Binding-site contacts:
Ligand atom O1A contacts residue LYS248 of chain 2.A at 2.9 Å (salt-bridge).
Ligand atom O3G contacts residue ARG246 of chain 2.A at 2.8 Å (salt-bridge).
Ligand atom C3' contacts residue VAL50 of chain 1.B at 3.3 Å (hydrophobic).
Ligand atom N3A contacts residue CZF1 of chain 1.H at 3.4 Å (h-bond).
Ligand atom O2A contacts residue HIS270 of chain 1.B at 2.5 Å (h-bond).
Ligand atom O1B contacts residue CZF1 of chain 1.H at 2.6 Å (h-bond).
Ligand atom N9 contacts residue ARG227 of chain 2.A at 3.3 Å (salt-bridge).
Ligand atom O3' contacts residue ASN13 of chain 1.A at 3.0 Å (h-bond).
Ligand atom O2G contacts residue MN1 of chain 1.F at 2.0 Å.
Ligand atom N9 contacts residue PHE51 of chain 1.B at 3.5 Å.
Ligand atom C4' contacts residue CZF1 of chain 1.H at 3.4 Å.
Ligand atom O1G contacts residue LYS248 of chain 2.A at 3.2 Å (salt-bridge).
Ligand atom O1G contacts residue ARG246 of chain 2.A at 3.1 Å (salt-bridge).
Ligand atom PG contacts residue MN1 of chain 1.F at 3.3 Å.
Ligand atom O3' contacts residue CZF1 of chain 1.H at 3.6 Å (h-bond).
Ligand atom C1' contacts residue PHE51 of chain 1.B at 3.5 Å (hydrophobic).
Ligand atom C5' contacts residue VAL11 of chain 1.A at 3.3 Å (hydrophobic).
Ligand atom C2' contacts residue PHE51 of chain 1.B at 3.4 Å (hydrophobic).
Ligand atom O4' contacts residue ARG227 of chain 2.A at 3.0 Å (salt-bridge).
Ligand atom O1A contacts residue ARG227 of chain 2.A at 2.8 Å (salt-bridge).
Ligand atom O2B contacts residue HIS270 of chain 1.B at 3.1 Å.
Ligand atom O2G contacts residue LYS417 of chain 2.A at 2.7 Å (salt-bridge).
Ligand atom C4 contacts residue ARG227 of chain 2.A at 3.1 Å.
Ligand atom O3' contacts residue VAL50 of chain 1.B at 2.6 Å (h-bond).
Ligand atom O2B contacts residue LYS271 of chain 1.B at 2.7 Å (salt-bridge).
Ligand atom O2A contacts residue LYS271 of chain 1.B at 3.4 Å (salt-bridge).
Ligand atom N6 contacts residue ASN252 of chain 2.A at 2.9 Å (h-bond).
Ligand atom O1B contacts residue MN1 of chain 1.F at 2.1 Å.
Ligand atom PB contacts residue MN1 of chain 1.F at 3.3 Å.
Ligand atom C5' contacts residue CZF1 of chain 1.H at 3.3 Å.
Ligand atom N6 contacts residue ARG266 of chain 1.B at 3.3 Å.
Ligand atom O2G contacts residue CZF1 of chain 1.H at 2.9 Å (h-bond).
Ligand atom O3B contacts residue MN1 of chain 1.F at 3.5 Å.
Ligand atom PB contacts residue CZF1 of chain 1.H at 3.5 Å.
Ligand atom C8 contacts residue ARG227 of chain 2.A at 3.5 Å.
Ligand atom N3 contacts residue ASN13 of chain 1.A at 3.1 Å (h-bond).
Ligand atom O3B contacts residue LYS271 of chain 1.B at 3.1 Å (salt-bridge).
Ligand atom N7 contacts residue ARG227 of chain 2.A at 3.5 Å (salt-bridge).
Ligand atom C5 contacts residue ARG227 of chain 2.A at 3.4 Å.
Ligand atom C3' contacts residue CZF1 of chain 1.H at 3.4 Å.

Sequence of chain 1.A:
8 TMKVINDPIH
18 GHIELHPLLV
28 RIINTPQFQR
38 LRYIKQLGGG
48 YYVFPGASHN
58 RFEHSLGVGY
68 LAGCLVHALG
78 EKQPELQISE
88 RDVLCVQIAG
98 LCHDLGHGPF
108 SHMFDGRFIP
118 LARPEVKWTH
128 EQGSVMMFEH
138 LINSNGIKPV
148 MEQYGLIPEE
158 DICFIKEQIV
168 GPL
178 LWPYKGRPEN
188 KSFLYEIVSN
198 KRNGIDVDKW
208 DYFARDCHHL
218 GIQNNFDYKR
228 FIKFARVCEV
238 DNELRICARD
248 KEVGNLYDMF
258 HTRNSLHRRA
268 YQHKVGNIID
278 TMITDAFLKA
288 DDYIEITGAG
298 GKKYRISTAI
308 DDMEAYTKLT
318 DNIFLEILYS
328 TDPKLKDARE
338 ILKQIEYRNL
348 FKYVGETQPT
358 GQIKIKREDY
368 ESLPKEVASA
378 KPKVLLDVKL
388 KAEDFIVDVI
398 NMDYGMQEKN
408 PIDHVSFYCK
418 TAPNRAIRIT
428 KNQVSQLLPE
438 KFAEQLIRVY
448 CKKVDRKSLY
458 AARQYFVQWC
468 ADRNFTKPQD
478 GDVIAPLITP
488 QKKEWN

Sequence of chain 1.B:
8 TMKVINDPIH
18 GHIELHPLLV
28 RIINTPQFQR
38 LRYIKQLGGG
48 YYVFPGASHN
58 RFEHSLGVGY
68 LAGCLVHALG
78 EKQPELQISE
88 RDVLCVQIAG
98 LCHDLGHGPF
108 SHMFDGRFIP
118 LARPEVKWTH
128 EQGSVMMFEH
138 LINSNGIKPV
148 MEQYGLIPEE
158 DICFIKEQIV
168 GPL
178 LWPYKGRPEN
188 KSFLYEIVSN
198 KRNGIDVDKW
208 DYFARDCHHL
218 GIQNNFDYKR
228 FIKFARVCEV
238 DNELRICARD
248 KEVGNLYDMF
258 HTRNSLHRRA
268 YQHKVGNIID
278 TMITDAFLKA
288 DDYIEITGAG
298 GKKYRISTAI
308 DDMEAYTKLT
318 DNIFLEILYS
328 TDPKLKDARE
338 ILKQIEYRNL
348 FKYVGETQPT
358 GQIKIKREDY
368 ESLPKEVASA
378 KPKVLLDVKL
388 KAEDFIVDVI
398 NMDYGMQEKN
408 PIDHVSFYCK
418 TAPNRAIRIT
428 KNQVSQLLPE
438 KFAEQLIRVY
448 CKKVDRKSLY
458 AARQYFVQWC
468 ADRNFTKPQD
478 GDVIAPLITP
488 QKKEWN

The protein below binds the small molecule below.
Small molecule (SMILES): Nc1ncnc2c1ncn2[C@H]1C[C@H](O)[C@@H](CO[P](=O)(O)N[P](=O)(O)OP(=O)(O)O)O1

Sequence of chain 2.A:
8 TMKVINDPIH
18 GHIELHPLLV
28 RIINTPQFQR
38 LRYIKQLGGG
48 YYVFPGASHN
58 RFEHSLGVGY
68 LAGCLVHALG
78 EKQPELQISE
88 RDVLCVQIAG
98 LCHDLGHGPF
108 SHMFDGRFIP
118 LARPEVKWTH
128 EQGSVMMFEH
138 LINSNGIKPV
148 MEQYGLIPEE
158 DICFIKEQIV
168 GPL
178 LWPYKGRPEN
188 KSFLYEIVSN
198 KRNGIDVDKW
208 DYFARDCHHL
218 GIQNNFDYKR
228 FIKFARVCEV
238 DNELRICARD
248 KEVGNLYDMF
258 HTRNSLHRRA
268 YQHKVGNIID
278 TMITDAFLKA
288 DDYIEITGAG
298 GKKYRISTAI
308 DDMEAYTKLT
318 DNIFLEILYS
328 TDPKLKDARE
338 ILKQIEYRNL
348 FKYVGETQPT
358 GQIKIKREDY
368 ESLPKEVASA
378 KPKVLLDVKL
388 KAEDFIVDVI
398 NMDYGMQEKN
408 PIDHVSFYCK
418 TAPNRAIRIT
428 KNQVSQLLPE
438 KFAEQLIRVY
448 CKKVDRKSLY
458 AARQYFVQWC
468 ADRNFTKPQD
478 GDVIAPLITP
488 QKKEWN